Sequence of chain 2.D:
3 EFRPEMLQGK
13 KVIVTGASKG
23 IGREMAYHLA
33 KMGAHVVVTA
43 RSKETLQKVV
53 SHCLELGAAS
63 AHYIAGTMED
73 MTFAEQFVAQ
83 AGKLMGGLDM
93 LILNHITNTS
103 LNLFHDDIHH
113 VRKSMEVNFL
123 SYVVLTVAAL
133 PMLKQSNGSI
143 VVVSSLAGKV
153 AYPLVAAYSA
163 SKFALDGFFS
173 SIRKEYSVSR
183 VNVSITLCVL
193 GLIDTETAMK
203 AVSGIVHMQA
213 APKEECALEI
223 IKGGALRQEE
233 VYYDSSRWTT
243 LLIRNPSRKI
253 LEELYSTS

Sequence of chain 1.C:
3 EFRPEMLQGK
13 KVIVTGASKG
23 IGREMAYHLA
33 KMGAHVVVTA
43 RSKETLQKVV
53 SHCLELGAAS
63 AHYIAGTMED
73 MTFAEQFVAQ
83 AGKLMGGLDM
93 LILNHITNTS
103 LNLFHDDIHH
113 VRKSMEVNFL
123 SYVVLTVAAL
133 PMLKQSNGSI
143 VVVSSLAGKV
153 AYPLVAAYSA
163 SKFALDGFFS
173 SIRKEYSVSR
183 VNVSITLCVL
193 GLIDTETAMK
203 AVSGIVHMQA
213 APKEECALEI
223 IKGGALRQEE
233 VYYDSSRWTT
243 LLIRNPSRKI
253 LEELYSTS

The small molecule below binds the protein below.
Small molecule (SMILES): CCc1nc([C@H]2CCCO2)c(C(=O)NC2[C@@H]3CC4C[C@H]2CC(O)(C4)C3)s1

Binding-site contacts:
Ligand atom C2 contacts residue TYR154 of chain 1.C at 3.7 Å (hydrophobic).
Ligand atom C1 contacts residue TYR154 of chain 1.C at 3.7 Å (hydrophobic).
Ligand atom C5 contacts residue LEU194 of chain 1.C at 3.6 Å (hydrophobic).
Ligand atom N4 contacts residue LEU194 of chain 1.C at 3.7 Å.
Ligand atom C15 contacts residue LEU103 of chain 1.C at 3.8 Å (hydrophobic).
Ligand atom C11 contacts residue TYR160 of chain 1.C at 3.8 Å (hydrophobic).
Ligand atom C20 contacts residue ALA200 of chain 1.C at 3.9 Å (hydrophobic).
Ligand atom O21 contacts residue THR199 of chain 1.C at 3.6 Å.
Ligand atom C17 contacts residue ILE98 of chain 1.C at 3.9 Å (hydrophobic).
Ligand atom C16 contacts residue TYR160 of chain 1.C at 3.6 Å (hydrophobic).
Ligand atom C22 contacts residue VAL157 of chain 1.C at 4.0 Å (hydrophobic).
Ligand atom S7 contacts residue LEU192 of chain 1.C at 3.9 Å.
Ligand atom C2 contacts residue LEU148 of chain 1.C at 3.6 Å (hydrophobic).
Ligand atom C24 contacts residue TYR257 of chain 2.D at 3.4 Å (hydrophobic).
Ligand atom N10 contacts residue TYR160 of chain 1.C at 4.0 Å.
Ligand atom C19 contacts residue ALA203 of chain 1.C at 3.7 Å (hydrophobic).
Ligand atom S7 contacts residue LEU194 of chain 1.C at 4.0 Å.
Ligand atom O9 contacts residue TYR160 of chain 1.C at 2.7 Å (h-bond).
Ligand atom C3 contacts residue LEU194 of chain 1.C at 3.9 Å (hydrophobic).
Ligand atom S7 contacts residue SER147 of chain 1.C at 3.3 Å (h-bond).
Ligand atom O9 contacts residue NAP1 of chain 1.I at 3.1 Å.
Ligand atom C8 contacts residue NAP1 of chain 1.I at 3.8 Å.
Ligand atom C1 contacts residue MET210 of chain 1.C at 3.6 Å (hydrophobic).
Ligand atom O26 contacts residue LEU194 of chain 1.C at 3.4 Å.
Ligand atom C23 contacts residue TYR154 of chain 1.C at 4.0 Å (hydrophobic).
Ligand atom C25 contacts residue LEU194 of chain 1.C at 3.8 Å (hydrophobic).
Ligand atom C14 contacts residue LEU103 of chain 1.C at 3.9 Å (hydrophobic).
Ligand atom C23 contacts residue VAL157 of chain 1.C at 3.7 Å (hydrophobic).
Ligand atom C6 contacts residue SER147 of chain 1.C at 3.7 Å.
Ligand atom C6 contacts residue LEU194 of chain 1.C at 3.7 Å (hydrophobic).
Ligand atom S7 contacts residue GLY193 of chain 1.C at 3.9 Å.
Ligand atom C19 contacts residue THR101 of chain 1.C at 3.6 Å.
Ligand atom C15 contacts residue VAL157 of chain 1.C at 3.7 Å (hydrophobic).
Ligand atom C17 contacts residue TYR160 of chain 1.C at 3.7 Å (hydrophobic).
Ligand atom O9 contacts residue SER147 of chain 1.C at 2.7 Å (h-bond).
Ligand atom C8 contacts residue TYR160 of chain 1.C at 3.6 Å (hydrophobic).
Ligand atom C8 contacts residue SER147 of chain 1.C at 3.5 Å.
Ligand atom C12 contacts residue NAP1 of chain 1.I at 3.6 Å.
Ligand atom O21 contacts residue ILE98 of chain 1.C at 3.6 Å.
Ligand atom C20 contacts residue NAP1 of chain 1.I at 3.9 Å.